A protein and the small-molecule ligand that binds it are described below.
Small molecule (SMILES): OC[C@H]1O[C@H](O[C@H]2[C@H](O)[C@@H](O)[C@@H](O)O[C@@H]2CO)[C@H](O)[C@@H](O)[C@@H]1O

Sequence of chain 1.C:
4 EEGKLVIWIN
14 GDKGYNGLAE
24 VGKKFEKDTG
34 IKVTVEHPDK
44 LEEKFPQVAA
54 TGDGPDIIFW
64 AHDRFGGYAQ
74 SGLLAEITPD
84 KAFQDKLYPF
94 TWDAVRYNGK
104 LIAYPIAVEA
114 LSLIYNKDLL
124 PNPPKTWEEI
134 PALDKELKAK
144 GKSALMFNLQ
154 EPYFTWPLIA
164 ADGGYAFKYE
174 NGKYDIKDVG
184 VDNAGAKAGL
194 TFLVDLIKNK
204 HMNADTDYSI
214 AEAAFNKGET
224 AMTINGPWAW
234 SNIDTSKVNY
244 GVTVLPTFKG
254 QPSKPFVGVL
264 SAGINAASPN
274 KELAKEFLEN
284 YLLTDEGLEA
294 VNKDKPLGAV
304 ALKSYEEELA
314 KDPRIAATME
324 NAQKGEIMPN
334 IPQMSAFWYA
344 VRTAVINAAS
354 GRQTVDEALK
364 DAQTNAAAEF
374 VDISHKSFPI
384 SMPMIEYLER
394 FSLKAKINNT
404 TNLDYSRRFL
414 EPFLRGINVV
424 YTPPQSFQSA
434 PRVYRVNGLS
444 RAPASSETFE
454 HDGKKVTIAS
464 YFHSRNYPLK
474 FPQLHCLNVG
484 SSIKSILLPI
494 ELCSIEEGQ

Binding-site contacts:
Ligand atom O6 contacts residue PHE157 of chain 1.C at 3.8 Å.
Ligand atom C6 contacts residue TYR156 of chain 1.C at 3.7 Å (hydrophobic).
Ligand atom O2 contacts residue TRP231 of chain 1.C at 3.5 Å.
Ligand atom O4 contacts residue ARG67 of chain 1.C at 2.9 Å (salt-bridge).
Ligand atom C3 contacts residue ASP66 of chain 1.C at 3.6 Å.
Ligand atom O6 contacts residue GLU154 of chain 1.C at 2.7 Å (salt-bridge).
Ligand atom O3 contacts residue ASP66 of chain 1.C at 2.9 Å (salt-bridge).
Ligand atom O1 contacts residue LYS16 of chain 1.C at 3.1 Å (salt-bridge).
Ligand atom O3 contacts residue TRP341 of chain 1.C at 3.8 Å.
Ligand atom O6 contacts residue TYR156 of chain 1.C at 3.0 Å.
Ligand atom O2 contacts residue TRP63 of chain 1.C at 3.1 Å (h-bond).
Ligand atom C4 contacts residue TRP341 of chain 1.C at 3.5 Å (hydrophobic).
Ligand atom C1 contacts residue TYR156 of chain 1.C at 3.5 Å (hydrophobic).
Ligand atom O2 contacts residue GLU112 of chain 1.C at 2.6 Å (salt-bridge).
Ligand atom C2 contacts residue TRP341 of chain 1.C at 3.9 Å (hydrophobic).
Ligand atom O3 contacts residue GLU112 of chain 1.C at 3.5 Å (salt-bridge).
Ligand atom C2 contacts residue TRP63 of chain 1.C at 3.9 Å (hydrophobic).
Ligand atom O1 contacts residue ASP15 of chain 1.C at 2.6 Å (salt-bridge).
Ligand atom C3 contacts residue TRP63 of chain 1.C at 3.6 Å (hydrophobic).
Ligand atom O3 contacts residue ARG67 of chain 1.C at 2.8 Å (salt-bridge).
Ligand atom C1 contacts residue ASP15 of chain 1.C at 3.5 Å.
Ligand atom C4 contacts residue ARG67 of chain 1.C at 3.9 Å.
Ligand atom O5 contacts residue TYR156 of chain 1.C at 3.4 Å.
Ligand atom O3 contacts residue TRP63 of chain 1.C at 3.2 Å (h-bond).
Ligand atom O3 contacts residue ALA64 of chain 1.C at 3.3 Å.
Ligand atom C2 contacts residue LYS16 of chain 1.C at 3.9 Å.
Ligand atom O2 contacts residue LYS16 of chain 1.C at 2.9 Å (salt-bridge).
Ligand atom O5 contacts residue TRP341 of chain 1.C at 3.9 Å.
Ligand atom O4 contacts residue TRP341 of chain 1.C at 3.8 Å.
Ligand atom C4 contacts residue TYR156 of chain 1.C at 3.9 Å (hydrophobic).
Ligand atom O2 contacts residue ASP66 of chain 1.C at 2.6 Å (salt-bridge).
Ligand atom C6 contacts residue TRP341 of chain 1.C at 3.7 Å (hydrophobic).
Ligand atom O6 contacts residue PRO155 of chain 1.C at 3.4 Å.
Ligand atom C2 contacts residue ASP66 of chain 1.C at 3.2 Å.
Ligand atom C6 contacts residue PRO155 of chain 1.C at 3.6 Å (hydrophobic).
Ligand atom C1 contacts residue TRP231 of chain 1.C at 3.4 Å (hydrophobic).
Ligand atom C2 contacts residue GLU112 of chain 1.C at 3.5 Å.
Ligand atom C6 contacts residue GLU154 of chain 1.C at 3.3 Å.
Ligand atom O2 contacts residue ALA64 of chain 1.C at 3.1 Å.
Ligand atom C2 contacts residue TRP231 of chain 1.C at 3.6 Å (hydrophobic).